Sequence of chain 1.A:
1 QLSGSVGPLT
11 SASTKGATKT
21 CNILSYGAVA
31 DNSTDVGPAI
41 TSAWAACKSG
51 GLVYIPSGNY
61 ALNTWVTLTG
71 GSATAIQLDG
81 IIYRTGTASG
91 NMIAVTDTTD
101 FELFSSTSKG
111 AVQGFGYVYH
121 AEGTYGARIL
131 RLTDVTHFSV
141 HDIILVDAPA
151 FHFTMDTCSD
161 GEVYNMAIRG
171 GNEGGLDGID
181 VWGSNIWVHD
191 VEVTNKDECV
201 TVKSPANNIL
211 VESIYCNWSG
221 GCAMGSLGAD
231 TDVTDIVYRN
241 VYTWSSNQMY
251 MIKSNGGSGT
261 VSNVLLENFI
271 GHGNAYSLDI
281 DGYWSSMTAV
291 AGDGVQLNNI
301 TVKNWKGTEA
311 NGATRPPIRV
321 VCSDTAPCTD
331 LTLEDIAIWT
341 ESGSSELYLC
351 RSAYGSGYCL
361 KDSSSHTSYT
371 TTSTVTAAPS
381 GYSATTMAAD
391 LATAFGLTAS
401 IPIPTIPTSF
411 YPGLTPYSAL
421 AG

The small molecule below binds the protein below.
Small molecule (SMILES): OC[C@H]1O[C@H](O)[C@@H](O)[C@@H](O)[C@@H]1O

Binding-site contacts:
Ligand atom O6 contacts residue NAG1 of chain 1.B at 3.6 Å (h-bond).
Ligand atom O2 contacts residue PRO402 of chain 1.A at 3.6 Å.
Ligand atom C6 contacts residue PHE115 of chain 1.A at 3.9 Å (hydrophobic).
Ligand atom O2 contacts residue ILE401 of chain 1.A at 4.2 Å.
Ligand atom C2 contacts residue SER400 of chain 1.A at 2.5 Å.
Ligand atom C2 contacts residue PRO402 of chain 1.A at 4.2 Å (hydrophobic).
Ligand atom O6 contacts residue TYR83 of chain 1.A at 4.3 Å.
Ligand atom O5 contacts residue SER400 of chain 1.A at 2.3 Å (h-bond).
Ligand atom C6 contacts residue SER400 of chain 1.A at 4.4 Å.
Ligand atom C6 contacts residue NAG1 of chain 1.B at 3.5 Å.
Ligand atom O2 contacts residue SER400 of chain 1.A at 3.6 Å.
Ligand atom C3 contacts residue SER400 of chain 1.A at 3.0 Å.
Ligand atom O5 contacts residue PHE115 of chain 1.A at 3.8 Å.
Ligand atom O4 contacts residue NAG2 of chain 1.B at 4.2 Å.
Ligand atom C5 contacts residue PHE115 of chain 1.A at 4.3 Å (hydrophobic).
Ligand atom C4 contacts residue SER400 of chain 1.A at 3.6 Å.
Ligand atom C1 contacts residue PRO402 of chain 1.A at 4.5 Å (hydrophobic).
Ligand atom O3 contacts residue SER400 of chain 1.A at 4.3 Å.
Ligand atom C6 contacts residue NAG2 of chain 1.B at 3.5 Å.
Ligand atom C1 contacts residue ILE401 of chain 1.A at 3.7 Å (hydrophobic).
Ligand atom O6 contacts residue PHE115 of chain 1.A at 4.0 Å.
Ligand atom C5 contacts residue SER400 of chain 1.A at 3.0 Å.
Ligand atom C1 contacts residue SER400 of chain 1.A at 1.4 Å.
Ligand atom C2 contacts residue ILE401 of chain 1.A at 4.4 Å (hydrophobic).